The small molecule below binds the protein below.
Small molecule (SMILES): NC[C@@H]1O[C@H](O[C@H]2[C@@H](O)[C@H](O[C@@H]3[C@@H](O)[C@H](N)C[C@H](N)[C@H]3O[C@H]3O[C@H](CO)[C@@H](OCc4ccc(Cl)cc4)[C@H](O)[C@H]3N)O[C@@H]2CO)[C@H](N)[C@@H](O)[C@@H]1O

Binding-site contacts:
Ligand atom CAP contacts residue THR41 of chain 1.L at 4.5 Å.
Ligand atom CAO contacts residue THR41 of chain 1.L at 3.6 Å.
Ligand atom CAN contacts residue MG1 of chain 1.UI at 3.1 Å.
Ligand atom CBD contacts residue THR41 of chain 1.L at 3.5 Å.
Ligand atom CLA contacts residue THR41 of chain 1.L at 3.3 Å.
Ligand atom CBD contacts residue MG1 of chain 1.UI at 3.9 Å.
Ligand atom CAQ contacts residue THR41 of chain 1.L at 4.1 Å.
Ligand atom CAP contacts residue MG1 of chain 1.UI at 3.3 Å.
Ligand atom CAN contacts residue THR41 of chain 1.L at 4.0 Å.
Ligand atom CBJ contacts residue MG1 of chain 1.BH at 4.2 Å.
Ligand atom OAH contacts residue MG1 of chain 1.BH at 2.9 Å.
Ligand atom CBE contacts residue MG1 of chain 1.UI at 4.2 Å.

Sequence of chain 1.L:
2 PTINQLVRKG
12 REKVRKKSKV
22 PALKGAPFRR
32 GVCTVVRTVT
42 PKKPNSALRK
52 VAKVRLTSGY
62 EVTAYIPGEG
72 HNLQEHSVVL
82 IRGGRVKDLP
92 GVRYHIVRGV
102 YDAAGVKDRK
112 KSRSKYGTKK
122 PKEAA